Sequence of chain 1.J:
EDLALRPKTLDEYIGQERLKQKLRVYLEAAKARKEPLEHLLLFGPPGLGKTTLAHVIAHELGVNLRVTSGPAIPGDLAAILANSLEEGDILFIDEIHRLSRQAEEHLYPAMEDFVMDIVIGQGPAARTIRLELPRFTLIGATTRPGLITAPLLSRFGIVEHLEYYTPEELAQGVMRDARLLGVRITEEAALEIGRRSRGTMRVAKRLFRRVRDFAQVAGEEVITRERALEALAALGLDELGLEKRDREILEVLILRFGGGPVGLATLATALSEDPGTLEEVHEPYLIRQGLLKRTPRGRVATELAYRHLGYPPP

Binding-site contacts:
Ligand atom C1' contacts residue MET204 of chain 1.K at 3.8 Å (hydrophobic).
Ligand atom C8 contacts residue LEU49 of chain 1.K at 3.7 Å (hydrophobic).
Ligand atom N6 contacts residue ILE15 of chain 1.K at 3.0 Å (h-bond).
Ligand atom C5' contacts residue ARG205 of chain 1.K at 3.2 Å.
Ligand atom O2' contacts residue LEU6 of chain 1.K at 3.4 Å (h-bond).
Ligand atom O3B contacts residue GLY48 of chain 1.K at 3.5 Å (h-bond).
Ligand atom S1G contacts residue ARG158 of chain 1.J at 3.7 Å.
Ligand atom PA contacts residue THR53 of chain 1.K at 3.8 Å.
Ligand atom O3B contacts residue ARG205 of chain 1.K at 3.1 Å (salt-bridge).
Ligand atom N3 contacts residue LYS208 of chain 1.K at 3.7 Å.
Ligand atom O2A contacts residue GLU115 of chain 1.J at 3.6 Å.
Ligand atom O1B contacts residue LYS51 of chain 1.K at 3.6 Å.
Ligand atom O3G contacts residue GLY48 of chain 1.K at 1.3 Å (h-bond).
Ligand atom O2A contacts residue ARG7 of chain 1.K at 2.9 Å (salt-bridge).
Ligand atom O3A contacts residue THR52 of chain 1.K at 3.6 Å (h-bond).
Ligand atom O1A contacts residue GLY50 of chain 1.K at 3.2 Å.
Ligand atom O1A contacts residue THR53 of chain 1.K at 2.6 Å (h-bond).
Ligand atom O3G contacts residue PRO47 of chain 1.K at 2.3 Å.
Ligand atom N9 contacts residue MET204 of chain 1.K at 3.5 Å.
Ligand atom PG contacts residue ARG158 of chain 1.J at 2.8 Å.
Ligand atom PG contacts residue ARG205 of chain 1.K at 3.1 Å.
Ligand atom PG contacts residue GLY48 of chain 1.K at 2.8 Å.
Ligand atom O2B contacts residue LEU49 of chain 1.K at 2.9 Å (h-bond).
Ligand atom C8 contacts residue GLY50 of chain 1.K at 3.5 Å.
Ligand atom O2B contacts residue GLY48 of chain 1.K at 3.2 Å.
Ligand atom N1 contacts residue ILE15 of chain 1.K at 3.2 Å.
Ligand atom C2' contacts residue THR53 of chain 1.K at 3.6 Å.
Ligand atom O2B contacts residue GLY50 of chain 1.K at 2.9 Å (h-bond).
Ligand atom N7 contacts residue LEU49 of chain 1.K at 3.5 Å (h-bond).
Ligand atom O3B contacts residue ARG158 of chain 1.J at 3.4 Å (salt-bridge).
Ligand atom O2G contacts residue ARG205 of chain 1.K at 2.4 Å (salt-bridge).
Ligand atom N7 contacts residue TYR168 of chain 1.K at 3.2 Å (h-bond).
Ligand atom N6 contacts residue TYR14 of chain 1.K at 3.5 Å.
Ligand atom O3G contacts residue ARG205 of chain 1.K at 3.0 Å (salt-bridge).
Ligand atom C4 contacts residue MET204 of chain 1.K at 3.6 Å (hydrophobic).
Ligand atom N7 contacts residue GLY50 of chain 1.K at 3.6 Å.
Ligand atom O2' contacts residue LYS208 of chain 1.K at 3.6 Å.
Ligand atom O2B contacts residue LYS51 of chain 1.K at 3.7 Å.
Ligand atom PG contacts residue PRO47 of chain 1.K at 3.8 Å.
Ligand atom O2G contacts residue ARG158 of chain 1.J at 1.3 Å (salt-bridge).

Sequence of chain 1.K:
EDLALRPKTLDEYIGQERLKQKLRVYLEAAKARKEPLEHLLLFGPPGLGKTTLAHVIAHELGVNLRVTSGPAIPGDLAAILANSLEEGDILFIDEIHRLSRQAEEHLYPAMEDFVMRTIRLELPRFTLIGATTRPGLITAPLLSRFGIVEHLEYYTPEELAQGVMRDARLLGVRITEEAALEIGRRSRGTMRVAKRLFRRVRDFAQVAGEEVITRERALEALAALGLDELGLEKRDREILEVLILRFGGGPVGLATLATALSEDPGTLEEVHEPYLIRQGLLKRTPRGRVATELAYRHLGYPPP

This small molecule binds to this protein.
Small molecule (SMILES): Nc1ncnc2c1ncn2[C@@H]1O[C@H](COP(=O)(O)OP(=O)(O)OP(O)(O)=S)[C@@H](O)[C@H]1O